Sequence of chain 1.D:
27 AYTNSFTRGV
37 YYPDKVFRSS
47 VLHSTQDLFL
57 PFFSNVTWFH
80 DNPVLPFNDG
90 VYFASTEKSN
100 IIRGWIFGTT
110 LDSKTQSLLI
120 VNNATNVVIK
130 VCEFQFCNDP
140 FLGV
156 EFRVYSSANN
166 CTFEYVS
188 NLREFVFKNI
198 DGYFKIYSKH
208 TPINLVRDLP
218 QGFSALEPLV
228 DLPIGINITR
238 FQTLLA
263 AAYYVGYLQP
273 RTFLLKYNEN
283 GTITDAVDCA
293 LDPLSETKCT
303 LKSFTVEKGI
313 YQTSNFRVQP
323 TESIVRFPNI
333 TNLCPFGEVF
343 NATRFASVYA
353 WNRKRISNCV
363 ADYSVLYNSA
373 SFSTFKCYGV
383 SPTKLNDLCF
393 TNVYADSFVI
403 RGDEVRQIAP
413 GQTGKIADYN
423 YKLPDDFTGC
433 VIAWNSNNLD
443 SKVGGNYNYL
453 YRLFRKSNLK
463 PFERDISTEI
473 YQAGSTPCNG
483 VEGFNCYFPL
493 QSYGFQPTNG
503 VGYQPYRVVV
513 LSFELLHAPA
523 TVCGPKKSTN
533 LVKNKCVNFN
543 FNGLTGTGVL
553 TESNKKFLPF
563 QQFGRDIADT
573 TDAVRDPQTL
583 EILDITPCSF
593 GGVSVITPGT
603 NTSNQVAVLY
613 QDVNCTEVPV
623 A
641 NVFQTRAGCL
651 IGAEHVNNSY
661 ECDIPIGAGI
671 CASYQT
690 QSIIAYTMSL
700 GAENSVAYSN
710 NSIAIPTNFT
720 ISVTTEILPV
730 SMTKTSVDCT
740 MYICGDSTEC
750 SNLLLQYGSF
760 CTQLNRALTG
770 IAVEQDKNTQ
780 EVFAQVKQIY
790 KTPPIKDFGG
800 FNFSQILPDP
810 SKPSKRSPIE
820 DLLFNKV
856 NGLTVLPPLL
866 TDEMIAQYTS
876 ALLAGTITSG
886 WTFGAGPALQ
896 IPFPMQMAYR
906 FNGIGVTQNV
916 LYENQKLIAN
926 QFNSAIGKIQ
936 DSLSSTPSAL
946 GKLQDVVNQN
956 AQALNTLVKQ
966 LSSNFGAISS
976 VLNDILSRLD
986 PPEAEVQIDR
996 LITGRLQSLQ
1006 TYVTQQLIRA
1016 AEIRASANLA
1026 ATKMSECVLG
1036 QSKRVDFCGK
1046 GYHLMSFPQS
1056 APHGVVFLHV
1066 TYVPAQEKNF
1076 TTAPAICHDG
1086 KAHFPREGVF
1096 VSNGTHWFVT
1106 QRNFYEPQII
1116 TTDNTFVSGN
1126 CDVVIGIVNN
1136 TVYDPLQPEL

Sequence of chain 1.G:
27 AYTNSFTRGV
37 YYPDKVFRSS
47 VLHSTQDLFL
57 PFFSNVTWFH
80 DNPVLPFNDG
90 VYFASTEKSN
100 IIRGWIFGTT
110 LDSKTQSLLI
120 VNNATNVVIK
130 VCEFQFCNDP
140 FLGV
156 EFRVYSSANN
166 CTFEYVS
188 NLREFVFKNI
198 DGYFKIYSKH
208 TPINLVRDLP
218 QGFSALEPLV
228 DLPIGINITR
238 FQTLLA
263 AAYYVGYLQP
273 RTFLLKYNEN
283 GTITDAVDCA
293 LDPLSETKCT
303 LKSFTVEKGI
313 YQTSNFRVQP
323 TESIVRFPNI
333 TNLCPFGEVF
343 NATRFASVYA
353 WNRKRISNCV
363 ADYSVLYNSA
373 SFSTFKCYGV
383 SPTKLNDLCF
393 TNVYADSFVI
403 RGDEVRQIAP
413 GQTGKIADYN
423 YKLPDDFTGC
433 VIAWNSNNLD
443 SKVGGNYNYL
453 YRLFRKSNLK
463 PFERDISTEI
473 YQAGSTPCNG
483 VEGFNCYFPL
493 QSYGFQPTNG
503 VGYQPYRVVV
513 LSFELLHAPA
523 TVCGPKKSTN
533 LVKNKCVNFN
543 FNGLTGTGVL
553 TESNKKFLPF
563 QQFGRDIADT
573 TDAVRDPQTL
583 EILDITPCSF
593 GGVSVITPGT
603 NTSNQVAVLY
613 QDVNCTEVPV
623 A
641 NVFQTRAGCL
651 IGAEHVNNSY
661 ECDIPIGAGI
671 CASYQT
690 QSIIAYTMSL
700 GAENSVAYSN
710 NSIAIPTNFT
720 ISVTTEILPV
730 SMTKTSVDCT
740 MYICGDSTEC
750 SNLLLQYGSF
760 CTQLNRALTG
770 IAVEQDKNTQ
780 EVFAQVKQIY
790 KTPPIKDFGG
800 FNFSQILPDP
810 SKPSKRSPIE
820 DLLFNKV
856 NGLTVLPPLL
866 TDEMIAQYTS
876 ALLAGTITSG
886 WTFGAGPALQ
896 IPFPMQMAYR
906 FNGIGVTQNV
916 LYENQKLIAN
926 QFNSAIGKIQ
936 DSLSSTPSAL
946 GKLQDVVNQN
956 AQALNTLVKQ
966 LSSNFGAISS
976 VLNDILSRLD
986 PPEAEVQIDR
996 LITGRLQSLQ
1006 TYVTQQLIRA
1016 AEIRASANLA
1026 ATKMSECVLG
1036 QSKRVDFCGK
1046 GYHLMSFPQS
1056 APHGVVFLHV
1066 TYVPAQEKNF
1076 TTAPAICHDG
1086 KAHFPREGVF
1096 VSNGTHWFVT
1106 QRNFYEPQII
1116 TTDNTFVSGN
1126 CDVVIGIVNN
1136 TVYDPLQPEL

This protein binds this small molecule.
Small molecule (SMILES): CC(=O)N[C@@H]1[C@@H](O)[C@H](O)[C@@H](CO)O[C@H]1O

Binding-site contacts:
Ligand atom C7 contacts residue ASN1074 of chain 1.D at 3.6 Å.
Ligand atom C7 contacts residue LYS1073 of chain 1.D at 4.5 Å.
Ligand atom O7 contacts residue LYS1073 of chain 1.D at 3.8 Å.
Ligand atom O6 contacts residue ALA706 of chain 1.D at 4.4 Å.
Ligand atom C4 contacts residue ASN1074 of chain 1.D at 4.3 Å.
Ligand atom C5 contacts residue ASN1074 of chain 1.D at 3.6 Å.
Ligand atom N2 contacts residue ASN1074 of chain 1.D at 3.1 Å (h-bond).
Ligand atom C6 contacts residue ALA706 of chain 1.D at 4.0 Å (hydrophobic).
Ligand atom C5 contacts residue ALA706 of chain 1.D at 3.8 Å (hydrophobic).
Ligand atom O7 contacts residue GLU1072 of chain 1.D at 3.5 Å (salt-bridge).
Ligand atom O7 contacts residue ASN1074 of chain 1.D at 4.4 Å.
Ligand atom C1 contacts residue GLN895 of chain 1.G at 4.3 Å.
Ligand atom C2 contacts residue ASN1074 of chain 1.D at 2.6 Å.
Ligand atom C3 contacts residue ASN1074 of chain 1.D at 3.9 Å.
Ligand atom O4 contacts residue ALA706 of chain 1.D at 4.4 Å.
Ligand atom C8 contacts residue ASN1074 of chain 1.D at 3.3 Å.
Ligand atom C1 contacts residue ASN1074 of chain 1.D at 1.4 Å.
Ligand atom O5 contacts residue ASN1074 of chain 1.D at 2.3 Å (h-bond).